Sequence of chain 1.D:
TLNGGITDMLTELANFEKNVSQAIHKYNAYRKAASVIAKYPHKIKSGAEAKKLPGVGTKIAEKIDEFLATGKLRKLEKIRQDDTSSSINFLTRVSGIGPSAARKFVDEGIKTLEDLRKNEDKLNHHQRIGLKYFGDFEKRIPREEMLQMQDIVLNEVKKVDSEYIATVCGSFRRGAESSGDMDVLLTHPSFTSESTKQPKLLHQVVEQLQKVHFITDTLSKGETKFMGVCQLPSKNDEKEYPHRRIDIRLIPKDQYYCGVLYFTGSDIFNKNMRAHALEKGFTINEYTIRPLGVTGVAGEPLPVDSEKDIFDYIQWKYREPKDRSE

Binding-site contacts:
Ligand atom P contacts residue ILE69 of chain 1.D at 3.9 Å.
Ligand atom O3' contacts residue GLY64 of chain 1.D at 3.5 Å.
Ligand atom OP2 contacts residue NA1 of chain 1.H at 3.9 Å.
Ligand atom C4' contacts residue GLY64 of chain 1.D at 3.4 Å.
Ligand atom C3' contacts residue LYS68 of chain 1.D at 3.7 Å.
Ligand atom O5' contacts residue GLY66 of chain 1.D at 3.6 Å.
Ligand atom OP2 contacts residue GLY66 of chain 1.D at 3.6 Å.
Ligand atom O3' contacts residue ILE69 of chain 1.D at 3.5 Å.
Ligand atom O3' contacts residue LYS68 of chain 1.D at 3.7 Å.
Ligand atom OP2 contacts residue LYS35 of chain 1.D at 3.8 Å.
Ligand atom P contacts residue NA1 of chain 1.H at 3.7 Å.
Ligand atom OP1 contacts residue GLY64 of chain 1.D at 2.9 Å (h-bond).
Ligand atom O5' contacts residue LYS35 of chain 1.D at 3.7 Å.
Ligand atom OP2 contacts residue VAL65 of chain 1.D at 3.6 Å.
Ligand atom C1' contacts residue ALA38 of chain 1.D at 3.9 Å (hydrophobic).
Ligand atom P contacts residue VAL65 of chain 1.D at 3.8 Å.
Ligand atom OP1 contacts residue LYS68 of chain 1.D at 3.8 Å.
Ligand atom OP3 contacts residue LYS35 of chain 1.D at 2.7 Å (salt-bridge).
Ligand atom N3 contacts residue ALA38 of chain 1.D at 3.5 Å.
Ligand atom OP1 contacts residue LEU62 of chain 1.D at 3.6 Å.
Ligand atom OP1 contacts residue GLY66 of chain 1.D at 2.8 Å (h-bond).
Ligand atom OP2 contacts residue LYS68 of chain 1.D at 3.1 Å.
Ligand atom C5' contacts residue TYR39 of chain 1.D at 3.6 Å (hydrophobic).
Ligand atom OP1 contacts residue THR67 of chain 1.D at 3.7 Å.
Ligand atom OP2 contacts residue THR67 of chain 1.D at 3.8 Å.
Ligand atom P contacts residue GLY64 of chain 1.D at 3.8 Å.
Ligand atom OP1 contacts residue VAL65 of chain 1.D at 3.4 Å (h-bond).
Ligand atom O4' contacts residue ALA38 of chain 1.D at 3.5 Å.
Ligand atom P contacts residue GLY66 of chain 1.D at 3.7 Å.
Ligand atom P contacts residue LYS68 of chain 1.D at 3.7 Å.
Ligand atom OP1 contacts residue NA1 of chain 1.H at 2.6 Å (h-bond).
Ligand atom OP1 contacts residue ILE69 of chain 1.D at 2.9 Å (h-bond).
Ligand atom OP1 contacts residue PRO63 of chain 1.D at 3.6 Å.
Ligand atom O6 contacts residue HIS34 of chain 1.D at 3.8 Å.
Ligand atom C5' contacts residue GLY66 of chain 1.D at 3.6 Å.
Ligand atom P contacts residue LYS35 of chain 1.D at 3.8 Å.
Ligand atom OP1 contacts residue LYS68 of chain 1.D at 3.5 Å (salt-bridge).
Ligand atom O3' contacts residue VAL65 of chain 1.D at 4.0 Å.
Ligand atom C5' contacts residue GLY64 of chain 1.D at 3.4 Å.
Ligand atom C3' contacts residue GLY66 of chain 1.D at 3.7 Å.

This protein binds this small molecule.
Small molecule (SMILES): Cc1cn([C@H]2C[C@H](O[P](=O)(O)OC[C@H]3O[C@@H](n4ccc(N)nc4=O)C[C@@H]3O[P](=O)(O)OC[C@H]3O[C@@H](n4cnc5c(=O)nc(N)[nH]c54)C[C@@H]3O[P](=O)(O)OC[C@H]3O[C@@H](n4cnc5c(=O)nc(N)[nH]c54)C[C@@H]3O)[C@@H](CO[P](=O)(O)O[C@H]3C[C@H](n4cnc5c(=O)nc(N)[nH]c54)O[C@@H]3COP(=O)(O)O)O2)c(=O)[nH]c1=O